Binding-site contacts:
Ligand atom O2 contacts residue SER301 of chain 2.B at 2.8 Å (h-bond).
Ligand atom C1 contacts residue ALA292 of chain 2.B at 3.7 Å (hydrophobic).
Ligand atom C4 contacts residue SER301 of chain 2.B at 3.4 Å.
Ligand atom O5 contacts residue ALA292 of chain 2.B at 3.7 Å.
Ligand atom C6 contacts residue GLY300 of chain 2.B at 3.5 Å.
Ligand atom O5 contacts residue THR293 of chain 2.B at 4.2 Å.
Ligand atom C1 contacts residue THR293 of chain 2.B at 4.2 Å.
Ligand atom C1 contacts residue ASP298 of chain 2.B at 4.4 Å.
Ligand atom C5 contacts residue SER301 of chain 2.B at 2.8 Å.
Ligand atom C2 contacts residue SER296 of chain 2.B at 3.6 Å.
Ligand atom C4 contacts residue ASP298 of chain 2.B at 4.1 Å.
Ligand atom O4 contacts residue ASP298 of chain 2.B at 3.6 Å.
Ligand atom C2 contacts residue ASP294 of chain 2.B at 3.5 Å.
Ligand atom O4 contacts residue SER301 of chain 2.B at 4.3 Å.
Ligand atom C2 contacts residue SER301 of chain 2.B at 2.4 Å.
Ligand atom C1 contacts residue SER301 of chain 2.B at 1.4 Å.
Ligand atom C1 contacts residue SER296 of chain 2.B at 3.7 Å.
Ligand atom C5 contacts residue GLY300 of chain 2.B at 3.7 Å.
Ligand atom C3 contacts residue ASP298 of chain 2.B at 4.0 Å.
Ligand atom O5 contacts residue GLY300 of chain 2.B at 3.6 Å (h-bond).
Ligand atom O5 contacts residue SER301 of chain 2.B at 2.3 Å (h-bond).
Ligand atom C6 contacts residue SER301 of chain 2.B at 4.1 Å.
Ligand atom C5 contacts residue ASP298 of chain 2.B at 3.8 Å.
Ligand atom C1 contacts residue ASP294 of chain 2.B at 3.4 Å.
Ligand atom O2 contacts residue ASP294 of chain 2.B at 2.7 Å (salt-bridge).
Ligand atom C3 contacts residue SER301 of chain 2.B at 2.9 Å.
Ligand atom O2 contacts residue SER296 of chain 2.B at 2.6 Å (h-bond).
Ligand atom O3 contacts residue SER301 of chain 2.B at 4.2 Å.
Ligand atom C1 contacts residue GLY300 of chain 2.B at 4.3 Å.
Ligand atom C6 contacts residue ASP298 of chain 2.B at 4.4 Å.
Ligand atom C3 contacts residue SER296 of chain 2.B at 4.2 Å.

Sequence of chain 2.B:
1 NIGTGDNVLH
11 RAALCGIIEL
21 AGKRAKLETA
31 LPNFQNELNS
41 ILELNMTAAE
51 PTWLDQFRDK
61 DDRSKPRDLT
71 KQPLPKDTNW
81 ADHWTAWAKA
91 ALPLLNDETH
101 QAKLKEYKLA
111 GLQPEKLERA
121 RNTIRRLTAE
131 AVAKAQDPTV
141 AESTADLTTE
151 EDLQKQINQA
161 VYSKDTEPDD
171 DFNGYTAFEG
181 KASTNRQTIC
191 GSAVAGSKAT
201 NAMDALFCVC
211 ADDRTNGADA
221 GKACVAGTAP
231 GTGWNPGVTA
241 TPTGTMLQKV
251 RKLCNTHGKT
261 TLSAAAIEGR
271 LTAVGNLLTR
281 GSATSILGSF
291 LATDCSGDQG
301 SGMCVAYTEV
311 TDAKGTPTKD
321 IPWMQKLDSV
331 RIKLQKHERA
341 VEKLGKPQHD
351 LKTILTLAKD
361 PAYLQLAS

This small molecule binds to this protein.
Small molecule (SMILES): OC[C@H]1O[C@H](O)[C@H](O)[C@@H](O)[C@@H]1O